Binding-site contacts:
Ligand atom N5 contacts residue GLU180 of chain 12.A at 2.8 Å (salt-bridge).
Ligand atom N9 contacts residue HIS73 of chain 20.A at 3.1 Å (h-bond).
Ligand atom N5 contacts residue HIS74 of chain 20.A at 3.4 Å (h-bond).
Ligand atom C11 contacts residue MN1 of chain 20.B at 3.9 Å.
Ligand atom C4 contacts residue MET107 of chain 12.A at 3.9 Å (hydrophobic).
Ligand atom N7 contacts residue HIS176 of chain 12.A at 3.0 Å (h-bond).
Ligand atom N10 contacts residue MET107 of chain 12.A at 3.2 Å.
Ligand atom C11 contacts residue MET107 of chain 12.A at 3.7 Å (hydrophobic).
Ligand atom N10 contacts residue GLU77 of chain 20.A at 3.7 Å.
Ligand atom C3 contacts residue ACT1 of chain 20.G at 3.9 Å.
Ligand atom C8 contacts residue MN1 of chain 20.B at 3.3 Å.
Ligand atom N7 contacts residue MN1 of chain 12.C at 2.2 Å.
Ligand atom C4 contacts residue GLU180 of chain 12.A at 3.5 Å.
Ligand atom C8 contacts residue MN1 of chain 12.C at 3.4 Å.
Ligand atom C8 contacts residue HIS73 of chain 20.A at 3.1 Å.
Ligand atom N9 contacts residue HIS177 of chain 12.A at 3.4 Å (h-bond).
Ligand atom C3 contacts residue GLU21 of chain 20.A at 3.7 Å.
Ligand atom C11 contacts residue ACT1 of chain 20.G at 3.9 Å.
Ligand atom N7 contacts residue MET107 of chain 12.A at 3.6 Å.
Ligand atom C8 contacts residue HIS74 of chain 20.A at 3.8 Å.
Ligand atom N10 contacts residue MN1 of chain 20.B at 3.5 Å.
Ligand atom C4 contacts residue MN1 of chain 12.C at 3.2 Å.
Ligand atom N7 contacts residue GLU180 of chain 12.A at 3.2 Å (salt-bridge).
Ligand atom C11 contacts residue ARG121 of chain 8.A at 3.1 Å.
Ligand atom C6 contacts residue HIS74 of chain 20.A at 3.8 Å.
Ligand atom C3 contacts residue HIS74 of chain 20.A at 3.5 Å.
Ligand atom N5 contacts residue HIS47 of chain 12.A at 3.2 Å (h-bond).
Ligand atom C1 contacts residue GLU21 of chain 20.A at 4.0 Å.
Ligand atom N9 contacts residue MN1 of chain 20.B at 2.4 Å.
Ligand atom C6 contacts residue MN1 of chain 12.C at 3.0 Å.
Ligand atom C8 contacts residue MET107 of chain 12.A at 3.6 Å (hydrophobic).
Ligand atom C8 contacts residue HIS177 of chain 12.A at 3.8 Å.
Ligand atom C6 contacts residue GLU180 of chain 12.A at 3.8 Å.
Ligand atom C6 contacts residue MET107 of chain 12.A at 3.3 Å (hydrophobic).
Ligand atom N9 contacts residue GLU77 of chain 20.A at 3.1 Å (salt-bridge).
Ligand atom N7 contacts residue HIS74 of chain 20.A at 3.1 Å (h-bond).
Ligand atom N9 contacts residue MET107 of chain 12.A at 3.5 Å.
Ligand atom C11 contacts residue GLU77 of chain 20.A at 3.8 Å.
Ligand atom C8 contacts residue HIS176 of chain 12.A at 3.5 Å.
Ligand atom N5 contacts residue MN1 of chain 12.C at 2.3 Å.

Sequence of chain 20.A:
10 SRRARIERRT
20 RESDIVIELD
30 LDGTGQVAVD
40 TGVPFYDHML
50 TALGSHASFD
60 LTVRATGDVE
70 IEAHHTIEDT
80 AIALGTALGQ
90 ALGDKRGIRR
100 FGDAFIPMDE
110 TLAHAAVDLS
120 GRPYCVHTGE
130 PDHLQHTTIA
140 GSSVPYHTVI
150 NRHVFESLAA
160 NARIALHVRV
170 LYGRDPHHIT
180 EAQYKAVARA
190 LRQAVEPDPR

This protein binds this small molecule.
Small molecule (SMILES): CC(C)[C@H](N)c1ncnn1C

Sequence of chain 8.A:
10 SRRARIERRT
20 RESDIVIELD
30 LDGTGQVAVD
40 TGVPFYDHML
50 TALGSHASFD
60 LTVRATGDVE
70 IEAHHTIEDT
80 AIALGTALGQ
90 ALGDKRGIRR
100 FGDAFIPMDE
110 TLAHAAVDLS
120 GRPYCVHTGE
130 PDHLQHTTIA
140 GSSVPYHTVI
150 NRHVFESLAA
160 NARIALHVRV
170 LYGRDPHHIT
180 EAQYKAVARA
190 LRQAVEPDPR

Sequence of chain 12.A:
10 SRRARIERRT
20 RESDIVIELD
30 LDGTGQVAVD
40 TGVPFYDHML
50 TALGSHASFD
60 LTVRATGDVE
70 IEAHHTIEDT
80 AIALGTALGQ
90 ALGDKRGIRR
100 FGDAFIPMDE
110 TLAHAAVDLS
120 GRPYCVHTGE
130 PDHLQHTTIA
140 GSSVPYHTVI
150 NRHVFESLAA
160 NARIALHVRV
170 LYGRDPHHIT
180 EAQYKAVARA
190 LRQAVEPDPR